Sequence of chain 2.A:
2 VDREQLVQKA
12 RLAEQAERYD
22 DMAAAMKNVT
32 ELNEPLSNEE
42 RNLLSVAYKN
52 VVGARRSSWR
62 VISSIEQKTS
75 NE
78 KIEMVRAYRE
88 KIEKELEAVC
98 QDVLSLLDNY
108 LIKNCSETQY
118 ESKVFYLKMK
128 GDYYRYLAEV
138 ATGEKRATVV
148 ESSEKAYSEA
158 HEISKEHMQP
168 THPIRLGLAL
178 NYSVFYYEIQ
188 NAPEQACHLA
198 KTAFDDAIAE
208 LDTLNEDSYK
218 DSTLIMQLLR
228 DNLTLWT

Binding-site contacts:
Ligand atom CB contacts residue VAL181 of chain 2.A at 3.6 Å (hydrophobic).
Ligand atom CD contacts residue LEU225 of chain 2.A at 3.3 Å (hydrophobic).
Ligand atom CG contacts residue NO31 of chain 2.F at 2.3 Å.
Ligand atom CB contacts residue NO31 of chain 2.F at 3.7 Å.
Ligand atom N contacts residue LEU177 of chain 2.A at 3.6 Å.
Ligand atom CG contacts residue LYS50 of chain 2.A at 3.7 Å.
Ligand atom O2P contacts residue ARG57 of chain 2.A at 2.8 Å (salt-bridge).
Ligand atom C contacts residue ASN229 of chain 2.A at 3.6 Å.
Ligand atom CA contacts residue ASN178 of chain 2.A at 3.8 Å.
Ligand atom P contacts residue ARG132 of chain 2.A at 3.8 Å.
Ligand atom CB contacts residue ASN178 of chain 2.A at 3.3 Å.
Ligand atom OD1 contacts residue LYS50 of chain 2.A at 3.2 Å.
Ligand atom P contacts residue ARG57 of chain 2.A at 3.6 Å.
Ligand atom CB contacts residue ASN229 of chain 2.A at 3.6 Å.
Ligand atom CD1 contacts residue ILE222 of chain 2.A at 3.8 Å (hydrophobic).
Ligand atom O1P contacts residue ARG132 of chain 2.A at 2.9 Å (salt-bridge).
Ligand atom O2P contacts residue ARG132 of chain 2.A at 2.9 Å (salt-bridge).
Ligand atom O contacts residue LYS50 of chain 2.A at 3.1 Å (salt-bridge).
Ligand atom O1P contacts residue TYR133 of chain 2.A at 2.6 Å (h-bond).
Ligand atom O contacts residue VAL181 of chain 2.A at 2.7 Å.
Ligand atom O3P contacts residue LYS50 of chain 2.A at 3.1 Å.
Ligand atom O1P contacts residue LYS50 of chain 2.A at 3.8 Å.
Ligand atom N contacts residue ASN178 of chain 2.A at 2.8 Å (h-bond).
Ligand atom ND2 contacts residue ASN51 of chain 2.A at 3.0 Å (h-bond).
Ligand atom ND2 contacts residue VAL47 of chain 2.A at 3.8 Å.
Ligand atom C contacts residue VAL181 of chain 2.A at 3.4 Å (hydrophobic).
Ligand atom OD1 contacts residue VAL47 of chain 2.A at 3.6 Å.
Ligand atom CD contacts residue NO31 of chain 2.F at 2.7 Å.
Ligand atom CA contacts residue ASN178 of chain 2.A at 3.5 Å.
Ligand atom CD1 contacts residue ASN43 of chain 2.A at 3.8 Å.
Ligand atom C contacts residue LEU177 of chain 2.A at 3.9 Å (hydrophobic).
Ligand atom CA contacts residue LEU177 of chain 2.A at 3.6 Å (hydrophobic).
Ligand atom P contacts residue TYR133 of chain 2.A at 3.7 Å.
Ligand atom CG contacts residue LEU225 of chain 2.A at 3.6 Å (hydrophobic).
Ligand atom CB contacts residue VAL47 of chain 2.A at 3.7 Å (hydrophobic).
Ligand atom C contacts residue ASN178 of chain 2.A at 3.6 Å.
Ligand atom O3P contacts residue ARG57 of chain 2.A at 2.8 Å (salt-bridge).
Ligand atom O contacts residue VAL47 of chain 2.A at 3.3 Å.
Ligand atom O contacts residue ASN229 of chain 2.A at 2.7 Å (h-bond).
Ligand atom CB contacts residue ASN178 of chain 2.A at 3.5 Å.

A protein and the small-molecule ligand that binds it are described below.
Small molecule (SMILES): CCC[C@@H](C=O)NC(=O)[C@@H](NC(=O)[C@@H](NC(=O)[C@H](CC(N)=O)NC(=O)[C@@H]1CCCN1C(=O)[C@H](CC(C)C)NC(=O)[C@H](COP(=O)(O)O)NC(=O)[C@@H]1CCCN1C(=O)[C@@H](N)CO)[C@@H](C)CC)[C@@H](C)O